Sequence of chain 48.D:
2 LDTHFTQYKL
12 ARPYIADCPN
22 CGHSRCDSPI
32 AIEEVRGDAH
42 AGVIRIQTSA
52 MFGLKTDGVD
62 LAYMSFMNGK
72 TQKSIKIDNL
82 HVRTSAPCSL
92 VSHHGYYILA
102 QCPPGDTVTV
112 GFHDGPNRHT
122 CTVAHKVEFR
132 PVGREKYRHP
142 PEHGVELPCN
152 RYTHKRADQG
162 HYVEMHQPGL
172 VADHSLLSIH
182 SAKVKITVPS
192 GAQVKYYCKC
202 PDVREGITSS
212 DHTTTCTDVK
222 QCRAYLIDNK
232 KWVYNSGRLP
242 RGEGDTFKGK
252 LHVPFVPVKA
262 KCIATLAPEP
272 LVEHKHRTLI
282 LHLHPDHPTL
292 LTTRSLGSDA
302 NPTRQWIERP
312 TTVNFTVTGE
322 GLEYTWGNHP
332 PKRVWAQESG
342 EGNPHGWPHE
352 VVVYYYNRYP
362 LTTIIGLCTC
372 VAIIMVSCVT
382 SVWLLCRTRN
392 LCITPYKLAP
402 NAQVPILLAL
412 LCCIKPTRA

Binding-site contacts:
Ligand atom OBI contacts residue LYS156 of chain 48.D at 4.0 Å.
Ligand atom O6B contacts residue LEU62 of chain 48.D at 4.0 Å.
Ligand atom O6A contacts residue LEU62 of chain 48.D at 3.4 Å.
Ligand atom O6B contacts residue LYS156 of chain 48.D at 3.3 Å.
Ligand atom C5 contacts residue HIS155 of chain 48.D at 4.0 Å.
Ligand atom O3 contacts residue ALA158 of chain 48.D at 3.0 Å (h-bond).
Ligand atom O5 contacts residue ARG157 of chain 48.D at 3.8 Å.
Ligand atom C6 contacts residue LEU62 of chain 48.D at 3.5 Å (hydrophobic).
Ligand atom O6B contacts residue ARG157 of chain 48.D at 3.3 Å (salt-bridge).
Ligand atom O4 contacts residue LYS156 of chain 48.D at 3.5 Å.
Ligand atom O4 contacts residue SER93 of chain 48.D at 3.0 Å (h-bond).
Ligand atom SAG contacts residue ARG157 of chain 48.D at 3.6 Å (salt-bridge).
Ligand atom C4 contacts residue LYS156 of chain 48.D at 4.0 Å.
Ligand atom O3 contacts residue LYS156 of chain 48.D at 3.0 Å.
Ligand atom O6A contacts residue HIS155 of chain 48.D at 3.8 Å.
Ligand atom O5 contacts residue LYS156 of chain 48.D at 3.4 Å.
Ligand atom C5 contacts residue LEU62 of chain 48.D at 3.8 Å (hydrophobic).
Ligand atom C3 contacts residue LYS156 of chain 48.D at 4.0 Å.
Ligand atom OAH contacts residue THR4 of chain 48.D at 3.7 Å.
Ligand atom OAF contacts residue ALA158 of chain 48.D at 3.3 Å.
Ligand atom OAH contacts residue ASP3 of chain 48.D at 4.0 Å.
Ligand atom C3 contacts residue ARG157 of chain 48.D at 3.7 Å.
Ligand atom C6 contacts residue HIS155 of chain 48.D at 3.4 Å.
Ligand atom OAH contacts residue LEU2 of chain 48.D at 2.8 Å (h-bond).
Ligand atom C6 contacts residue HIS94 of chain 48.D at 3.9 Å.
Ligand atom C3 contacts residue ALA158 of chain 48.D at 4.0 Å (hydrophobic).
Ligand atom O6A contacts residue HIS94 of chain 48.D at 3.2 Å (h-bond).
Ligand atom C6 contacts residue SER93 of chain 48.D at 4.0 Å.
Ligand atom OAF contacts residue ARG157 of chain 48.D at 2.8 Å (salt-bridge).
Ligand atom OAF contacts residue THR4 of chain 48.D at 2.9 Å (h-bond).
Ligand atom O6A contacts residue SER93 of chain 48.D at 3.2 Å.
Ligand atom O5 contacts residue HIS155 of chain 48.D at 3.6 Å.
Ligand atom OAH contacts residue ARG157 of chain 48.D at 3.1 Å (salt-bridge).
Ligand atom O4 contacts residue HIS155 of chain 48.D at 3.5 Å (h-bond).
Ligand atom O3 contacts residue ARG157 of chain 48.D at 3.3 Å (salt-bridge).
Ligand atom O6B contacts residue HIS155 of chain 48.D at 3.3 Å (h-bond).
Ligand atom O6B contacts residue HIS94 of chain 48.D at 4.0 Å.
Ligand atom O5B contacts residue LYS156 of chain 48.D at 3.3 Å.
Ligand atom SAG contacts residue THR4 of chain 48.D at 3.9 Å.
Ligand atom C2 contacts residue ALA158 of chain 48.D at 3.7 Å (hydrophobic).

A small-molecule ligand and the protein it binds are described below.
Small molecule (SMILES): O=C(O)[C@@H]1O[C@H](O[C@H]2[C@@H](OS(=O)(=O)O)O[C@@H](O)[C@H](NS(=O)(=O)O)[C@H]2O)[C@@H](OS(=O)(=O)O)[C@H](O)[C@@H]1O